Binding-site contacts:
Ligand atom C7 contacts residue ASN86 of chain 1.D at 3.5 Å.
Ligand atom C7 contacts residue ASN83 of chain 1.D at 3.4 Å.
Ligand atom C4 contacts residue ASN86 of chain 1.D at 4.2 Å.
Ligand atom O5 contacts residue ASN86 of chain 1.D at 2.4 Å (h-bond).
Ligand atom O3 contacts residue GLU76 of chain 1.D at 3.4 Å (salt-bridge).
Ligand atom C7 contacts residue LYS79 of chain 1.D at 4.5 Å.
Ligand atom C8 contacts residue LYS79 of chain 1.D at 3.7 Å.
Ligand atom C1 contacts residue ASN86 of chain 1.D at 1.4 Å.
Ligand atom C2 contacts residue ASN86 of chain 1.D at 2.5 Å.
Ligand atom O7 contacts residue ASN83 of chain 1.D at 3.0 Å (h-bond).
Ligand atom N2 contacts residue ASN86 of chain 1.D at 2.9 Å (h-bond).
Ligand atom O7 contacts residue GLU73 of chain 1.D at 3.9 Å.
Ligand atom C8 contacts residue ASN83 of chain 1.D at 3.3 Å.
Ligand atom C3 contacts residue ASN86 of chain 1.D at 3.8 Å.
Ligand atom C8 contacts residue GLY82 of chain 1.D at 3.7 Å.
Ligand atom O7 contacts residue LYS79 of chain 1.D at 4.3 Å.
Ligand atom C8 contacts residue GLU76 of chain 1.D at 4.1 Å.
Ligand atom C7 contacts residue GLU73 of chain 1.D at 4.2 Å.
Ligand atom C8 contacts residue GLU73 of chain 1.D at 3.8 Å.
Ligand atom O7 contacts residue ASN86 of chain 1.D at 3.7 Å.
Ligand atom C7 contacts residue GLY82 of chain 1.D at 4.4 Å.
Ligand atom C8 contacts residue ARG291 of chain 1.C at 4.2 Å.
Ligand atom C5 contacts residue ASN86 of chain 1.D at 3.7 Å.

The protein below binds the small molecule below.
Small molecule (SMILES): CC(=O)N[C@H]1[C@H](O[C@H]2[C@H](O)[C@@H](NC(C)=O)CO[C@@H]2CO)O[C@H](CO)[C@@H](O)[C@@H]1O

Sequence of chain 1.D:
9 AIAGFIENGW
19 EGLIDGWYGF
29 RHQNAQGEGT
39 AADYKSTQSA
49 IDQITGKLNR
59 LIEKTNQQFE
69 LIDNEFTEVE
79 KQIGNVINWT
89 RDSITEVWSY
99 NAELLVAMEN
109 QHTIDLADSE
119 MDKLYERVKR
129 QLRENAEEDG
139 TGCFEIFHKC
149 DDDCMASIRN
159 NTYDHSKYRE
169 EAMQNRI

Sequence of chain 1.C:
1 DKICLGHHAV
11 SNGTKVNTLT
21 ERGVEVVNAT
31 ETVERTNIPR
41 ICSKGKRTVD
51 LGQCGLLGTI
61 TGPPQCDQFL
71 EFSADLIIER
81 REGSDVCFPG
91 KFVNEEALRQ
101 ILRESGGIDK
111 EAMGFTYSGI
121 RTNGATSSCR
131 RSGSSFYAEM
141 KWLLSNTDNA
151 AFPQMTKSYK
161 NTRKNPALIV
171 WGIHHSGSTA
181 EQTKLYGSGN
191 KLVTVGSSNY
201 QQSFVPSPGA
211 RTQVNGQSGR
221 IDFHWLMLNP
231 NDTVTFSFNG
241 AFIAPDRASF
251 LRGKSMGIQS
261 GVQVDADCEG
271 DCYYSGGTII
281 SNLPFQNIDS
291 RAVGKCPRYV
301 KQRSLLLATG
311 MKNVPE